Binding-site contacts:
Ligand atom C4 contacts residue ASN197 of chain 1.I at 4.2 Å.
Ligand atom C6 contacts residue PRO201 of chain 1.I at 4.3 Å (hydrophobic).
Ligand atom C1 contacts residue THR199 of chain 1.I at 3.4 Å.
Ligand atom C8 contacts residue SER237 of chain 1.I at 4.5 Å.
Ligand atom C5 contacts residue GLY200 of chain 1.I at 4.4 Å.
Ligand atom C7 contacts residue ASN197 of chain 1.I at 3.3 Å.
Ligand atom C3 contacts residue ASN197 of chain 1.I at 3.8 Å.
Ligand atom C8 contacts residue ASN197 of chain 1.I at 4.1 Å.
Ligand atom O7 contacts residue ASN197 of chain 1.I at 3.4 Å (h-bond).
Ligand atom O6 contacts residue PRO201 of chain 1.I at 3.8 Å.
Ligand atom N2 contacts residue ASN197 of chain 1.I at 2.8 Å (h-bond).
Ligand atom O5 contacts residue ASN197 of chain 1.I at 2.4 Å (h-bond).
Ligand atom C5 contacts residue ASN197 of chain 1.I at 3.7 Å.
Ligand atom C2 contacts residue ASN197 of chain 1.I at 2.4 Å.
Ligand atom C8 contacts residue ILE240 of chain 1.I at 3.7 Å (hydrophobic).
Ligand atom O5 contacts residue THR199 of chain 1.I at 3.9 Å.
Ligand atom C5 contacts residue THR199 of chain 1.I at 4.1 Å.
Ligand atom C2 contacts residue THR199 of chain 1.I at 4.4 Å.
Ligand atom C1 contacts residue ASN197 of chain 1.I at 1.4 Å.

This small molecule binds to this protein.
Small molecule (SMILES): CC(=O)N[C@@H]1[C@@H](O)[C@H](O)[C@@H](CO)O[C@H]1O

Sequence of chain 1.I:
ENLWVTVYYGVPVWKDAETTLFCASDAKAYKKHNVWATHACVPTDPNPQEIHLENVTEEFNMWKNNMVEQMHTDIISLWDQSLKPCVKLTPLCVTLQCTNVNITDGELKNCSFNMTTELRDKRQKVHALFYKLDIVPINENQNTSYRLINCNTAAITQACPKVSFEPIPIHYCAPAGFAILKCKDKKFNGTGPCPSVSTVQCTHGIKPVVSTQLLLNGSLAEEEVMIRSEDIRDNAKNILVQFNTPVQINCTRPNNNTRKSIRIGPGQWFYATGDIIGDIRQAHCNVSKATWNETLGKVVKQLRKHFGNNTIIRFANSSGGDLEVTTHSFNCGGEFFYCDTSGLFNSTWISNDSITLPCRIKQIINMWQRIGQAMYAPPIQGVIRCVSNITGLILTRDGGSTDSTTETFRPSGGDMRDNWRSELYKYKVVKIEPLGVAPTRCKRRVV